Binding-site contacts:
Ligand atom O6 contacts residue THR77 of chain 1.G at 3.0 Å (h-bond).
Ligand atom C1 contacts residue MET80 of chain 1.G at 4.2 Å (hydrophobic).
Ligand atom C6 contacts residue THR77 of chain 1.G at 3.8 Å.
Ligand atom O5 contacts residue THR77 of chain 1.G at 3.4 Å (h-bond).
Ligand atom O6 contacts residue ASN60 of chain 1.H at 4.2 Å.
Ligand atom C5 contacts residue ASN79 of chain 1.G at 3.8 Å.
Ligand atom O5 contacts residue GLU76 of chain 1.G at 3.9 Å.
Ligand atom C6 contacts residue MET80 of chain 1.G at 4.2 Å (hydrophobic).
Ligand atom N2 contacts residue NAG1 of chain 1.KA at 3.6 Å.
Ligand atom C8 contacts residue ASN99 of chain 1.G at 3.6 Å.
Ligand atom C1 contacts residue GLU76 of chain 1.G at 3.7 Å.
Ligand atom O6 contacts residue ILE64 of chain 1.H at 3.6 Å.
Ligand atom O3 contacts residue NAG1 of chain 1.KA at 3.9 Å.
Ligand atom C5 contacts residue TRP24 of chain 1.H at 4.2 Å (hydrophobic).
Ligand atom C2 contacts residue GLU76 of chain 1.G at 3.9 Å.
Ligand atom C5 contacts residue MET80 of chain 1.G at 3.8 Å (hydrophobic).
Ligand atom C5 contacts residue THR77 of chain 1.G at 4.4 Å.
Ligand atom O7 contacts residue GLU76 of chain 1.G at 4.0 Å.
Ligand atom C7 contacts residue ASN79 of chain 1.G at 3.5 Å.
Ligand atom C8 contacts residue ILE64 of chain 1.H at 4.1 Å (hydrophobic).
Ligand atom C3 contacts residue ASN79 of chain 1.G at 3.9 Å.
Ligand atom C7 contacts residue NAG1 of chain 1.KA at 3.9 Å.
Ligand atom O4 contacts residue TRP24 of chain 1.H at 3.9 Å.
Ligand atom C8 contacts residue NAG1 of chain 1.KA at 3.9 Å.
Ligand atom C8 contacts residue GLY98 of chain 1.G at 4.2 Å.
Ligand atom C3 contacts residue NAG1 of chain 1.KA at 4.3 Å.
Ligand atom C8 contacts residue MET80 of chain 1.G at 4.0 Å (hydrophobic).
Ligand atom O2 contacts residue TRP24 of chain 1.H at 3.4 Å (h-bond).
Ligand atom C4 contacts residue ASN79 of chain 1.G at 4.3 Å.
Ligand atom N2 contacts residue ASN79 of chain 1.G at 2.9 Å (h-bond).
Ligand atom C2 contacts residue ASN79 of chain 1.G at 2.5 Å.
Ligand atom C8 contacts residue ASN79 of chain 1.G at 4.2 Å.
Ligand atom C6 contacts residue TRP24 of chain 1.H at 3.6 Å (hydrophobic).
Ligand atom O6 contacts residue MET80 of chain 1.G at 3.5 Å.
Ligand atom O5 contacts residue MET80 of chain 1.G at 3.9 Å.
Ligand atom O7 contacts residue ASN79 of chain 1.G at 3.9 Å.
Ligand atom O5 contacts residue ASN79 of chain 1.G at 2.4 Å (h-bond).
Ligand atom C1 contacts residue ASN79 of chain 1.G at 1.5 Å.
Ligand atom C8 contacts residue TRP227 of chain 1.G at 3.5 Å (hydrophobic).
Ligand atom C2 contacts residue TRP24 of chain 1.H at 3.7 Å (hydrophobic).

Sequence of chain 1.G:
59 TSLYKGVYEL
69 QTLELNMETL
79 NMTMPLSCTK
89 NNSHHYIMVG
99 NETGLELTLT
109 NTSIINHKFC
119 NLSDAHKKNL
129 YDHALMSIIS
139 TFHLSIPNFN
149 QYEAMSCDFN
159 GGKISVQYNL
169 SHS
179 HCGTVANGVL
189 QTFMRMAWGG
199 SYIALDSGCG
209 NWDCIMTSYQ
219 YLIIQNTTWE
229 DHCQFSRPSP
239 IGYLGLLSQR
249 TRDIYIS

This small molecule binds to this protein.
Small molecule (SMILES): CC(=O)N[C@H]1[C@H](O[C@H]2[C@H](O)[C@@H](NC(C)=O)CO[C@@H]2CO)O[C@H](CO)[C@@H](O[C@@H]2O[C@H](CO)[C@@H](O)[C@H](O)[C@@H]2O)[C@@H]1O

Sequence of chain 1.H:
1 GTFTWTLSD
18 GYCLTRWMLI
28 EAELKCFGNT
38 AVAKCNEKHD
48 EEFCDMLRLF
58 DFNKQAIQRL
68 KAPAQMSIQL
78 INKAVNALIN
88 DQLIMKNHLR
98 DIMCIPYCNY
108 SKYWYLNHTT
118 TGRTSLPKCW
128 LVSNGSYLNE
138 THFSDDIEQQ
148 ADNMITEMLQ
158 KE